This small molecule binds to this protein.
Small molecule (SMILES): CC(=O)N[C@@H]1[C@@H](O)[C@H](O)[C@@H](CO)O[C@H]1O

Binding-site contacts:
Ligand atom O7 contacts residue SER16 of chain 1.B at 4.4 Å.
Ligand atom N2 contacts residue VAL57 of chain 1.B at 3.6 Å.
Ligand atom C8 contacts residue PHE150 of chain 1.B at 4.2 Å (hydrophobic).
Ligand atom C1 contacts residue SER17 of chain 1.B at 3.1 Å.
Ligand atom N2 contacts residue ASN65 of chain 1.B at 3.0 Å (h-bond).
Ligand atom C2 contacts residue VAL57 of chain 1.B at 4.4 Å (hydrophobic).
Ligand atom C1 contacts residue ASN65 of chain 1.B at 1.4 Å.
Ligand atom C5 contacts residue SER17 of chain 1.B at 3.8 Å.
Ligand atom C7 contacts residue ASN65 of chain 1.B at 3.6 Å.
Ligand atom O7 contacts residue ASN65 of chain 1.B at 3.8 Å.
Ligand atom C8 contacts residue CYS152 of chain 1.B at 3.9 Å (hydrophobic).
Ligand atom C7 contacts residue SER17 of chain 1.B at 4.2 Å.
Ligand atom O5 contacts residue SER17 of chain 1.B at 3.4 Å (h-bond).
Ligand atom O7 contacts residue HIS14 of chain 1.B at 4.4 Å.
Ligand atom C5 contacts residue SER16 of chain 1.B at 4.3 Å.
Ligand atom O6 contacts residue ASN65 of chain 1.B at 3.9 Å.
Ligand atom C2 contacts residue SER17 of chain 1.B at 4.4 Å.
Ligand atom C2 contacts residue ASN65 of chain 1.B at 2.5 Å.
Ligand atom C1 contacts residue VAL57 of chain 1.B at 4.3 Å (hydrophobic).
Ligand atom C6 contacts residue ASN65 of chain 1.B at 4.4 Å.
Ligand atom C3 contacts residue ASN65 of chain 1.B at 3.8 Å.
Ligand atom O4 contacts residue HIS14 of chain 1.B at 3.0 Å (h-bond).
Ligand atom O3 contacts residue HIS14 of chain 1.B at 3.0 Å (h-bond).
Ligand atom C7 contacts residue VAL57 of chain 1.B at 3.7 Å (hydrophobic).
Ligand atom C7 contacts residue CYS15 of chain 1.B at 3.8 Å (hydrophobic).
Ligand atom C8 contacts residue VAL57 of chain 1.B at 3.6 Å (hydrophobic).
Ligand atom C4 contacts residue ASN65 of chain 1.B at 4.2 Å.
Ligand atom O5 contacts residue ASN65 of chain 1.B at 2.3 Å (h-bond).
Ligand atom O7 contacts residue SER17 of chain 1.B at 3.1 Å.
Ligand atom C8 contacts residue ASN151 of chain 1.B at 3.6 Å.
Ligand atom O4 contacts residue SER16 of chain 1.B at 4.0 Å.
Ligand atom O7 contacts residue CYS15 of chain 1.B at 2.8 Å (h-bond).
Ligand atom C8 contacts residue CYS15 of chain 1.B at 4.2 Å (hydrophobic).
Ligand atom C5 contacts residue ASN65 of chain 1.B at 3.6 Å.
Ligand atom C4 contacts residue HIS14 of chain 1.B at 3.7 Å.
Ligand atom C3 contacts residue HIS14 of chain 1.B at 3.2 Å.

Sequence of chain 1.B:
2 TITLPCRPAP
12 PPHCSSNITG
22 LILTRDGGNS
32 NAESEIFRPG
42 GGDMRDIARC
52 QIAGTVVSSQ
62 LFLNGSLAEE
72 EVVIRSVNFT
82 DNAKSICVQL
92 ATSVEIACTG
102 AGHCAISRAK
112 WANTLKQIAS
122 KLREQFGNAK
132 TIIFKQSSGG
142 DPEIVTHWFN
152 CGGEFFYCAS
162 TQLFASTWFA